This small molecule binds to this protein.
Small molecule (SMILES): O=c1[nH]c(=O)c2[nH+]cn([C@@H]3O[C@H](COP(=O)(O)O)[C@@H](O)[C@H]3O)c2[nH]1

Sequence of chain 4.A:
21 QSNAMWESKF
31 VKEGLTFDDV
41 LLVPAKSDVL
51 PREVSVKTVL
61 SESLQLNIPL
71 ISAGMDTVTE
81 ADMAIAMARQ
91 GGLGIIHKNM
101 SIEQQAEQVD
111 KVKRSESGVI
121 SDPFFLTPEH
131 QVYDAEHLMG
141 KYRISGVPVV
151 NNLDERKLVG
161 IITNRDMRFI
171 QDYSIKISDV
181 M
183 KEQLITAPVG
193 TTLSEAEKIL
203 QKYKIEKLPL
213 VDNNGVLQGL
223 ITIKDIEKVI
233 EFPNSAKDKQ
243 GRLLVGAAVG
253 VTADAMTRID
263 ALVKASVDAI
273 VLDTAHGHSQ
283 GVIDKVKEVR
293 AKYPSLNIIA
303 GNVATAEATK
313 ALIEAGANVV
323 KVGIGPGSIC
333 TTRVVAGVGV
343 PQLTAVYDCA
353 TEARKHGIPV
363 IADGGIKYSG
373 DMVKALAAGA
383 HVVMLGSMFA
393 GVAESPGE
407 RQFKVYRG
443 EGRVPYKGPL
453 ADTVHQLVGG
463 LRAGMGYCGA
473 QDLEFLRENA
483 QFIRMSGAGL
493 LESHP

Binding-site contacts:
Ligand atom C5' contacts residue GLY388 of chain 4.A at 3.8 Å.
Ligand atom C3' contacts residue ASP365 of chain 4.A at 3.5 Å.
Ligand atom O3' contacts residue MET386 of chain 4.A at 3.8 Å.
Ligand atom N7 contacts residue MET75 of chain 4.A at 3.9 Å.
Ligand atom O5' contacts residue SER330 of chain 4.A at 3.9 Å.
Ligand atom C8 contacts residue ILE331 of chain 4.A at 3.8 Å (hydrophobic).
Ligand atom O2' contacts residue ASP365 of chain 4.A at 2.9 Å (salt-bridge).
Ligand atom N7 contacts residue ILE331 of chain 4.A at 3.5 Å.
Ligand atom O2P contacts residue SER330 of chain 4.A at 3.2 Å (h-bond).
Ligand atom O1P contacts residue GLY388 of chain 4.A at 2.9 Å (h-bond).
Ligand atom O3P contacts residue SER389 of chain 4.A at 3.3 Å.
Ligand atom C4' contacts residue ASP365 of chain 4.A at 3.5 Å.
Ligand atom O2' contacts residue ASN304 of chain 4.A at 3.9 Å.
Ligand atom O3P contacts residue TYR412 of chain 4.A at 2.6 Å (h-bond).
Ligand atom O1P contacts residue LEU387 of chain 4.A at 3.8 Å.
Ligand atom N3 contacts residue CYS332 of chain 4.A at 3.5 Å (h-bond).
Ligand atom O2 contacts residue THR334 of chain 4.A at 3.5 Å (h-bond).
Ligand atom C6 contacts residue GLY414 of chain 4.A at 4.0 Å.
Ligand atom O4' contacts residue GLY329 of chain 4.A at 3.5 Å.
Ligand atom C3' contacts residue MET75 of chain 4.A at 4.0 Å (hydrophobic).
Ligand atom O6 contacts residue GLY414 of chain 4.A at 3.2 Å (h-bond).
Ligand atom P contacts residue SER330 of chain 4.A at 3.8 Å.
Ligand atom C8 contacts residue MET75 of chain 4.A at 3.6 Å (hydrophobic).
Ligand atom O2P contacts residue GLY366 of chain 4.A at 4.0 Å.
Ligand atom O5' contacts residue GLY329 of chain 4.A at 3.7 Å.
Ligand atom O3' contacts residue ALA73 of chain 4.A at 3.5 Å.
Ligand atom P contacts residue TYR412 of chain 4.A at 3.8 Å.
Ligand atom O3' contacts residue ASP365 of chain 4.A at 2.7 Å (salt-bridge).
Ligand atom O2 contacts residue CYS332 of chain 4.A at 3.3 Å (h-bond).
Ligand atom N1 contacts residue CYS332 of chain 4.A at 4.0 Å.
Ligand atom C2' contacts residue ASP365 of chain 4.A at 4.0 Å.
Ligand atom O3P contacts residue SER330 of chain 4.A at 2.7 Å (h-bond).
Ligand atom O5' contacts residue GLY366 of chain 4.A at 3.4 Å.
Ligand atom N7 contacts residue GLY414 of chain 4.A at 3.4 Å.
Ligand atom C5' contacts residue TYR412 of chain 4.A at 3.7 Å (hydrophobic).
Ligand atom O2P contacts residue GLY367 of chain 4.A at 3.1 Å (h-bond).
Ligand atom O2P contacts residue ILE368 of chain 4.A at 4.0 Å.
Ligand atom O1P contacts residue SER389 of chain 4.A at 3.0 Å (h-bond).
Ligand atom C2 contacts residue CYS332 of chain 4.A at 3.4 Å (hydrophobic).
Ligand atom P contacts residue SER389 of chain 4.A at 4.0 Å.